Sequence of chain 1.E:
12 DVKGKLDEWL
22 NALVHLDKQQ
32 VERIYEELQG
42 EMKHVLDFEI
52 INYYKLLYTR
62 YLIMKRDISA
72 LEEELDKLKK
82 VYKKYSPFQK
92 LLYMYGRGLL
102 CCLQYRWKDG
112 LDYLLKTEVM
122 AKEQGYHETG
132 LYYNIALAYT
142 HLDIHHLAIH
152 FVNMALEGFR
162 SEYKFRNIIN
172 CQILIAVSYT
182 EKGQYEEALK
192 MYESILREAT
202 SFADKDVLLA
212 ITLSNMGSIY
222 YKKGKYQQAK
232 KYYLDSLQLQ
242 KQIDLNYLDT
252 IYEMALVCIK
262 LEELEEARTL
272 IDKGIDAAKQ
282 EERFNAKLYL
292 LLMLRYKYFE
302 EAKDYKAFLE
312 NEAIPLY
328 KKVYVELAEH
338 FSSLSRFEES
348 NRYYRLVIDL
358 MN

The protein below binds the small molecule below.
Small molecule (SMILES): CC[C@H](C)[C@H](NC(=O)[C@H](CC(=O)O)NC(=O)[C@@H]1CCCN1C(=O)[C@H](CCCCN)NC(=O)[C@H](CO)NC(=O)[C@@H](N)CO)C(=O)N[C@H](C(=O)NCC(=O)O)C(C)C

Binding-site contacts:
Ligand atom CB contacts residue ASN216 of chain 1.E at 3.4 Å.
Ligand atom O contacts residue ILE212 of chain 1.E at 3.3 Å.
Ligand atom CG1 contacts residue TYR134 of chain 1.E at 3.5 Å (hydrophobic).
Ligand atom OD1 contacts residue ARG67 of chain 1.E at 3.6 Å.
Ligand atom N contacts residue LEU27 of chain 1.E at 3.4 Å.
Ligand atom OXT contacts residue MET65 of chain 1.E at 3.2 Å.
Ligand atom CG1 contacts residue GLY131 of chain 1.E at 3.4 Å.
Ligand atom O contacts residue ASN216 of chain 1.E at 3.0 Å (h-bond).
Ligand atom CE contacts residue THR141 of chain 1.E at 3.4 Å.
Ligand atom N contacts residue ASN135 of chain 1.E at 3.5 Å (h-bond).
Ligand atom CB contacts residue HIS142 of chain 1.E at 3.6 Å.
Ligand atom CD contacts residue THR141 of chain 1.E at 3.7 Å.
Ligand atom O contacts residue ARG67 of chain 1.E at 2.7 Å (salt-bridge).
Ligand atom O contacts residue ARG67 of chain 1.E at 3.4 Å (salt-bridge).
Ligand atom CA contacts residue ASN216 of chain 1.E at 3.5 Å.
Ligand atom CA contacts residue ASN247 of chain 1.E at 3.3 Å.
Ligand atom OG contacts residue ASN216 of chain 1.E at 3.7 Å.
Ligand atom N contacts residue ASN247 of chain 1.E at 3.0 Å (h-bond).
Ligand atom O contacts residue ASN247 of chain 1.E at 3.3 Å (h-bond).
Ligand atom OG contacts residue SER215 of chain 1.E at 2.8 Å (h-bond).
Ligand atom CG contacts residue ARG67 of chain 1.E at 3.4 Å.
Ligand atom OXT contacts residue LEU27 of chain 1.E at 3.3 Å.
Ligand atom CG contacts residue HIS142 of chain 1.E at 3.8 Å.
Ligand atom N contacts residue ASN216 of chain 1.E at 2.8 Å (h-bond).
Ligand atom CA contacts residue ASP250 of chain 1.E at 3.3 Å.
Ligand atom CB contacts residue SER215 of chain 1.E at 3.2 Å.
Ligand atom CB contacts residue TYR134 of chain 1.E at 3.2 Å (hydrophobic).
Ligand atom CD contacts residue LEU175 of chain 1.E at 3.7 Å (hydrophobic).
Ligand atom CG2 contacts residue ASN135 of chain 1.E at 3.6 Å.
Ligand atom CA contacts residue LEU27 of chain 1.E at 3.7 Å (hydrophobic).
Ligand atom CB contacts residue ASN247 of chain 1.E at 3.5 Å.
Ligand atom C contacts residue ASP250 of chain 1.E at 3.2 Å.
Ligand atom O contacts residue TYR134 of chain 1.E at 3.0 Å (h-bond).
Ligand atom CD contacts residue HIS142 of chain 1.E at 3.5 Å.
Ligand atom OD2 contacts residue ARG67 of chain 1.E at 2.7 Å (salt-bridge).
Ligand atom CG contacts residue ILE174 of chain 1.E at 3.7 Å (hydrophobic).
Ligand atom C contacts residue ASN247 of chain 1.E at 3.6 Å.
Ligand atom CG1 contacts residue ASN135 of chain 1.E at 3.3 Å.
Ligand atom N contacts residue ASP250 of chain 1.E at 2.5 Å (salt-bridge).
Ligand atom O contacts residue ASP250 of chain 1.E at 3.6 Å (salt-bridge).